A protein and the small-molecule ligand that binds it are described below.
Small molecule (SMILES): CC(=O)N[C@@H]1[C@@H](O)[C@H](O)[C@@H](CO)O[C@H]1O

Binding-site contacts:
Ligand atom C7 contacts residue ASN146 of chain 1.A at 3.4 Å.
Ligand atom C3 contacts residue SER306 of chain 1.A at 4.0 Å.
Ligand atom C2 contacts residue SER307 of chain 1.A at 3.5 Å.
Ligand atom C1 contacts residue ASN146 of chain 1.A at 1.4 Å.
Ligand atom O4 contacts residue GLU95 of chain 1.A at 3.4 Å (salt-bridge).
Ligand atom C4 contacts residue SER306 of chain 1.A at 4.2 Å.
Ligand atom C7 contacts residue SER307 of chain 1.A at 3.6 Å.
Ligand atom C1 contacts residue SER306 of chain 1.A at 4.1 Å.
Ligand atom C5 contacts residue SER306 of chain 1.A at 3.7 Å.
Ligand atom C3 contacts residue CYS305 of chain 1.A at 3.6 Å (hydrophobic).
Ligand atom N2 contacts residue SER307 of chain 1.A at 2.7 Å (h-bond).
Ligand atom C3 contacts residue SER307 of chain 1.A at 3.6 Å.
Ligand atom C3 contacts residue ASN146 of chain 1.A at 3.7 Å.
Ligand atom C5 contacts residue ASN146 of chain 1.A at 3.6 Å.
Ligand atom C8 contacts residue SER307 of chain 1.A at 3.7 Å.
Ligand atom O7 contacts residue PRO96 of chain 1.A at 3.7 Å.
Ligand atom O3 contacts residue SER307 of chain 1.A at 4.1 Å.
Ligand atom O3 contacts residue CYS305 of chain 1.A at 2.8 Å (h-bond).
Ligand atom N2 contacts residue ASN146 of chain 1.A at 2.8 Å (h-bond).
Ligand atom C7 contacts residue VAL138 of chain 1.A at 4.0 Å (hydrophobic).
Ligand atom O7 contacts residue ASN146 of chain 1.A at 3.4 Å (h-bond).
Ligand atom O5 contacts residue SER306 of chain 1.A at 4.2 Å.
Ligand atom O4 contacts residue SER306 of chain 1.A at 4.2 Å.
Ligand atom C2 contacts residue ASN146 of chain 1.A at 2.3 Å.
Ligand atom C6 contacts residue GLU95 of chain 1.A at 3.4 Å.
Ligand atom O7 contacts residue VAL138 of chain 1.A at 3.7 Å.
Ligand atom C4 contacts residue CYS305 of chain 1.A at 4.0 Å (hydrophobic).
Ligand atom C4 contacts residue ASN146 of chain 1.A at 4.1 Å.
Ligand atom C8 contacts residue LEU145 of chain 1.A at 3.6 Å (hydrophobic).
Ligand atom C5 contacts residue GLU95 of chain 1.A at 4.2 Å.
Ligand atom O6 contacts residue GLU95 of chain 1.A at 2.8 Å (salt-bridge).
Ligand atom C4 contacts residue GLU95 of chain 1.A at 3.8 Å.
Ligand atom C1 contacts residue SER307 of chain 1.A at 3.8 Å.
Ligand atom O7 contacts residue ASN245 of chain 1.A at 4.3 Å.
Ligand atom O4 contacts residue CYS305 of chain 1.A at 3.2 Å.
Ligand atom O5 contacts residue ASN146 of chain 1.A at 2.4 Å (h-bond).
Ligand atom O6 contacts residue ARG136 of chain 1.A at 4.0 Å.
Ligand atom C8 contacts residue ASN245 of chain 1.A at 4.0 Å.
Ligand atom C8 contacts residue PHE244 of chain 1.A at 4.2 Å (hydrophobic).
Ligand atom C8 contacts residue VAL138 of chain 1.A at 3.9 Å (hydrophobic).

Sequence of chain 1.A:
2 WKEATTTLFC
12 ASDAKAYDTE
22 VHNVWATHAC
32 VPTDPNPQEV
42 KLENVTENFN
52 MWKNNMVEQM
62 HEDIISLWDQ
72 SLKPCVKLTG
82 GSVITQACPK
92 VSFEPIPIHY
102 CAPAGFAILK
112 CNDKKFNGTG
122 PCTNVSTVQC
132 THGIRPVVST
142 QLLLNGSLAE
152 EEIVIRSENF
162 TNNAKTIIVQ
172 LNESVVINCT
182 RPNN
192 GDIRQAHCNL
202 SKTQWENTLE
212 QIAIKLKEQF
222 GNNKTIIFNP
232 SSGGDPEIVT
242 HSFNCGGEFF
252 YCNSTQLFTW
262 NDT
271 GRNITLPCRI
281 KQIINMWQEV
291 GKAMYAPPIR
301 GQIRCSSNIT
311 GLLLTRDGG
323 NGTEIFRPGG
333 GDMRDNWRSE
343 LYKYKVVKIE